Binding-site contacts:
Ligand atom C1 contacts residue THR255 of chain 1.A at 3.4 Å.
Ligand atom O5 contacts residue THR255 of chain 1.A at 3.8 Å.
Ligand atom C2 contacts residue ASN253 of chain 1.A at 2.3 Å.
Ligand atom C2 contacts residue THR255 of chain 1.A at 4.5 Å.
Ligand atom O5 contacts residue ASN253 of chain 1.A at 2.4 Å (h-bond).
Ligand atom N2 contacts residue ASN253 of chain 1.A at 2.8 Å (h-bond).
Ligand atom C7 contacts residue ASN253 of chain 1.A at 3.4 Å.
Ligand atom C3 contacts residue ASN253 of chain 1.A at 3.7 Å.
Ligand atom C8 contacts residue THR239 of chain 1.A at 4.2 Å.
Ligand atom C1 contacts residue ASN253 of chain 1.A at 1.4 Å.
Ligand atom C5 contacts residue THR255 of chain 1.A at 3.7 Å.
Ligand atom C5 contacts residue ASN253 of chain 1.A at 3.6 Å.
Ligand atom O7 contacts residue ASN253 of chain 1.A at 3.6 Å.
Ligand atom C4 contacts residue ASN253 of chain 1.A at 4.1 Å.

Sequence of chain 1.A:
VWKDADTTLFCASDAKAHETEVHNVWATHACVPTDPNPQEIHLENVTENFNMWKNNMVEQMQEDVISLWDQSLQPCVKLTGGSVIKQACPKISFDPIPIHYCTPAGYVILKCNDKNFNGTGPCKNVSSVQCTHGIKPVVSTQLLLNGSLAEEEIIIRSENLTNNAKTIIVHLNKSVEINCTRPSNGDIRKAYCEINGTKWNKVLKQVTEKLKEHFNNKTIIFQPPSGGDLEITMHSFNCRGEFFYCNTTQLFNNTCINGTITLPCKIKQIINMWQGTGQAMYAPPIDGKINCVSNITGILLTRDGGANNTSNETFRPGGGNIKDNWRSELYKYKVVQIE

The small molecule below binds the protein below.
Small molecule (SMILES): CC(=O)N[C@@H]1[C@@H](O)[C@H](O)[C@@H](CO)O[C@H]1O